Sequence of chain 1.A:
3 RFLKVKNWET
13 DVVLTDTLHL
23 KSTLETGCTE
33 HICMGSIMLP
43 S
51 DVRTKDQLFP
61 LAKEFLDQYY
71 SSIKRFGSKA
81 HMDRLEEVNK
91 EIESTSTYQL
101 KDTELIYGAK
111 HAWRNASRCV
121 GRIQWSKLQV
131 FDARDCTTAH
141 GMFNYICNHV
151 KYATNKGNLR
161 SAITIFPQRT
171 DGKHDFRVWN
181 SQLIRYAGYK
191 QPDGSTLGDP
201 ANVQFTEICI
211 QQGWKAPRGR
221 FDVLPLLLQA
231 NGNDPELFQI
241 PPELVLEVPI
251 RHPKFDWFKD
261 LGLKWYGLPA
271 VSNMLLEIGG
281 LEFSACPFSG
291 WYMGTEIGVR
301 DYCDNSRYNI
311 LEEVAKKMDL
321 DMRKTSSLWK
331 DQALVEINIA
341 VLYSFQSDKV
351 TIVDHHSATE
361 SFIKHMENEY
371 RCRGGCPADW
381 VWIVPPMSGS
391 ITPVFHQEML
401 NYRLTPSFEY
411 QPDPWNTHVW

The small molecule below binds the protein below.
Small molecule (SMILES): Cc1cc(N)nc(CCc2cc(CC[C@H]3COCCN3C)cc(F)c2F)c1

Binding-site contacts:
Ligand atom N01 contacts residue GLU296 of chain 1.A at 2.6 Å (salt-bridge).
Ligand atom C02 contacts residue PRO269 of chain 1.A at 3.8 Å (hydrophobic).
Ligand atom N02 contacts residue HEM1 of chain 1.C at 3.2 Å.
Ligand atom C06 contacts residue GLU296 of chain 1.A at 3.5 Å.
Ligand atom C07 contacts residue HEM1 of chain 1.C at 3.4 Å.
Ligand atom C03 contacts residue HEM1 of chain 1.C at 3.2 Å.
Ligand atom F13 contacts residue VAL271 of chain 1.A at 3.7 Å.
Ligand atom C07 contacts residue GLY290 of chain 1.A at 3.6 Å.
Ligand atom N01 contacts residue PRO269 of chain 1.A at 3.8 Å.
Ligand atom C12 contacts residue HEM1 of chain 1.C at 3.9 Å.
Ligand atom F13 contacts residue MET274 of chain 1.A at 3.5 Å.
Ligand atom C13 contacts residue HEM1 of chain 1.C at 3.3 Å.
Ligand atom C02 contacts residue GLU296 of chain 1.A at 3.5 Å.
Ligand atom C18 contacts residue HEM1 of chain 1.C at 3.4 Å.
Ligand atom F12 contacts residue VAL271 of chain 1.A at 3.6 Å.
Ligand atom F13 contacts residue PHE288 of chain 1.A at 3.6 Å.
Ligand atom C08 contacts residue GLU296 of chain 1.A at 3.6 Å.
Ligand atom N02 contacts residue TYR292 of chain 1.A at 3.8 Å.
Ligand atom C02 contacts residue HEM1 of chain 1.C at 3.6 Å.
Ligand atom C15 contacts residue HEM1 of chain 1.C at 3.6 Å.
Ligand atom C27 contacts residue MET40 of chain 1.A at 3.5 Å (hydrophobic).
Ligand atom C07 contacts residue SER289 of chain 1.A at 3.9 Å.
Ligand atom C11 contacts residue HEM1 of chain 1.C at 3.5 Å.
Ligand atom F12 contacts residue HEM1 of chain 1.C at 3.1 Å.
Ligand atom C05 contacts residue VAL271 of chain 1.A at 3.6 Å (hydrophobic).
Ligand atom C02 contacts residue TRP291 of chain 1.A at 3.7 Å (hydrophobic).
Ligand atom C27 contacts residue TRP382 of chain 1.A at 3.3 Å (hydrophobic).
Ligand atom C13 contacts residue VAL271 of chain 1.A at 3.3 Å (hydrophobic).
Ligand atom N02 contacts residue GLU296 of chain 1.A at 2.8 Å (salt-bridge).
Ligand atom C14 contacts residue VAL271 of chain 1.A at 3.7 Å (hydrophobic).
Ligand atom C12 contacts residue VAL271 of chain 1.A at 3.2 Å (hydrophobic).
Ligand atom F13 contacts residue HEM1 of chain 1.C at 2.9 Å.
Ligand atom C08 contacts residue VAL271 of chain 1.A at 3.7 Å (hydrophobic).
Ligand atom C16 contacts residue HEM1 of chain 1.C at 3.5 Å.
Ligand atom C09 contacts residue HEM1 of chain 1.C at 3.2 Å.
Ligand atom C14 contacts residue HEM1 of chain 1.C at 3.1 Å.
Ligand atom C11 contacts residue VAL271 of chain 1.A at 3.6 Å (hydrophobic).
Ligand atom C07 contacts residue PHE288 of chain 1.A at 3.7 Å (hydrophobic).
Ligand atom N02 contacts residue TRP291 of chain 1.A at 2.8 Å (h-bond).
Ligand atom C09 contacts residue GLU296 of chain 1.A at 3.6 Å.